Binding-site contacts:
Ligand atom C1 contacts residue ILE304 of chain 2.A at 3.7 Å (hydrophobic).
Ligand atom O11 contacts residue GLY458 of chain 2.A at 3.8 Å.
Ligand atom C30 contacts residue VAL460 of chain 2.A at 3.8 Å (hydrophobic).
Ligand atom C26 contacts residue GLY125 of chain 2.A at 3.7 Å.
Ligand atom N7 contacts residue TYR297 of chain 2.A at 3.6 Å.
Ligand atom C2 contacts residue TYR297 of chain 2.A at 3.6 Å (hydrophobic).
Ligand atom O32 contacts residue TRP178 of chain 2.A at 3.1 Å (h-bond).
Ligand atom C29 contacts residue SER461 of chain 2.A at 3.8 Å.
Ligand atom O11 contacts residue GLY294 of chain 2.A at 3.6 Å.
Ligand atom C5 contacts residue TYR297 of chain 2.A at 3.9 Å (hydrophobic).
Ligand atom C27 contacts residue GLY125 of chain 2.A at 3.7 Å.
Ligand atom C12 contacts residue GLY458 of chain 2.A at 3.8 Å.
Ligand atom C28 contacts residue ALA462 of chain 2.A at 3.7 Å (hydrophobic).
Ligand atom C1 contacts residue CYS302 of chain 2.A at 3.8 Å (hydrophobic).
Ligand atom N4 contacts residue TYR297 of chain 2.A at 3.9 Å.
Ligand atom O31 contacts residue VAL460 of chain 2.A at 3.5 Å (h-bond).
Ligand atom C29 contacts residue ALA462 of chain 2.A at 3.7 Å (hydrophobic).
Ligand atom C1 contacts residue TYR297 of chain 2.A at 3.8 Å (hydrophobic).
Ligand atom C13 contacts residue ILE304 of chain 2.A at 3.8 Å (hydrophobic).
Ligand atom C24 contacts residue VAL460 of chain 2.A at 3.5 Å (hydrophobic).
Ligand atom O10 contacts residue CYS302 of chain 2.A at 3.0 Å (h-bond).
Ligand atom O32 contacts residue VAL174 of chain 2.A at 3.9 Å.
Ligand atom O10 contacts residue ILE304 of chain 2.A at 3.4 Å.
Ligand atom C28 contacts residue GLY125 of chain 2.A at 3.9 Å.
Ligand atom O32 contacts residue GLY125 of chain 2.A at 3.6 Å.
Ligand atom C17 contacts residue PHE171 of chain 2.A at 3.5 Å (hydrophobic).
Ligand atom N6 contacts residue ILE304 of chain 2.A at 3.9 Å.
Ligand atom N4 contacts residue GLY458 of chain 2.A at 3.5 Å (h-bond).
Ligand atom C5 contacts residue GLY458 of chain 2.A at 3.8 Å.
Ligand atom C25 contacts residue VAL460 of chain 2.A at 3.8 Å (hydrophobic).
Ligand atom C3 contacts residue GLY458 of chain 2.A at 3.7 Å.
Ligand atom O32 contacts residue THR129 of chain 2.A at 3.3 Å (h-bond).
Ligand atom O11 contacts residue HIS293 of chain 2.A at 3.5 Å (h-bond).
Ligand atom C3 contacts residue TYR297 of chain 2.A at 3.9 Å (hydrophobic).
Ligand atom C8 contacts residue TYR297 of chain 2.A at 3.6 Å (hydrophobic).
Ligand atom N6 contacts residue TYR297 of chain 2.A at 3.8 Å.
Ligand atom N9 contacts residue TYR297 of chain 2.A at 3.7 Å.
Ligand atom C14 contacts residue PHE171 of chain 2.A at 3.4 Å (hydrophobic).
Ligand atom C28 contacts residue THR129 of chain 2.A at 3.3 Å.
Ligand atom C13 contacts residue GLY294 of chain 2.A at 3.2 Å.

A protein and the small-molecule ligand that binds it are described below.
Small molecule (SMILES): CC(C)CCn1c(CN2CCN(C(=O)c3ccco3)CC2)nc2c1c(=O)n(C)c(=O)n2C

Sequence of chain 2.A:
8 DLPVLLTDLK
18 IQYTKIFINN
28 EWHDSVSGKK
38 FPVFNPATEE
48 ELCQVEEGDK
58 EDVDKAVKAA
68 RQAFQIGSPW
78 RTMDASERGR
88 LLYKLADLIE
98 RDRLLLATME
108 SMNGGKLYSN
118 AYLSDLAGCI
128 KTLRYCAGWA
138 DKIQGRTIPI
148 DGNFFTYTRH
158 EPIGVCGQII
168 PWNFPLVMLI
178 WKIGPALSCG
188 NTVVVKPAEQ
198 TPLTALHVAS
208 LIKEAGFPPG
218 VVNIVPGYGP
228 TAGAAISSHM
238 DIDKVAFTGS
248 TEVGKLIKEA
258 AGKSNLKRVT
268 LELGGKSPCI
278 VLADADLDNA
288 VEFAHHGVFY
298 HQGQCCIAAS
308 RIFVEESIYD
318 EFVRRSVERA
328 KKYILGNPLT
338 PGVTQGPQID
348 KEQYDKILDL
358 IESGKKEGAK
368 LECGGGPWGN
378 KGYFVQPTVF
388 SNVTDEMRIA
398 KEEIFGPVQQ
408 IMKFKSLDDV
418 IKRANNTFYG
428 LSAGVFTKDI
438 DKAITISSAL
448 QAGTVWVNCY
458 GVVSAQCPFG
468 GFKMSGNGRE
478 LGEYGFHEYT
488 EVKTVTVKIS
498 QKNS